This small molecule binds to this protein.
Small molecule (SMILES): CC(=O)N[C@@H]1[C@@H](O)[C@H](O)[C@@H](CO)O[C@H]1O

Sequence of chain 1.G:
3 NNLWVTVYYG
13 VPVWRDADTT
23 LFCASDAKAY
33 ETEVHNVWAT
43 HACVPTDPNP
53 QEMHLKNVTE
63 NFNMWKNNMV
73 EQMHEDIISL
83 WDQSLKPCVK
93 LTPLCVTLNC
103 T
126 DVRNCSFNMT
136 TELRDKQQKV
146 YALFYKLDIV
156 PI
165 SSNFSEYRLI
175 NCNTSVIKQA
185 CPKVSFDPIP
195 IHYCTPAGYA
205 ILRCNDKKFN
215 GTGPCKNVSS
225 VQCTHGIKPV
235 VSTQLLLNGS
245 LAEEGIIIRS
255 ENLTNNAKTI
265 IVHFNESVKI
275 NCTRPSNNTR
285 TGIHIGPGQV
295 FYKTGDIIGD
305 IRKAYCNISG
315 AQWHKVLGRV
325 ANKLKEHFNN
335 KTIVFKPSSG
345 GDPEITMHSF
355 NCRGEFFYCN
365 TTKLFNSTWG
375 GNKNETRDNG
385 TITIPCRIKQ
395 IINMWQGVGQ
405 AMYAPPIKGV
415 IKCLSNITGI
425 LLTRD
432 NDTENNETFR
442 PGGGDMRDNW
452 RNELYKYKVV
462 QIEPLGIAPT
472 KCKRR

Binding-site contacts:
Ligand atom C2 contacts residue ASN133 of chain 1.G at 2.5 Å.
Ligand atom O7 contacts residue ASN133 of chain 1.G at 4.5 Å.
Ligand atom C5 contacts residue ASN133 of chain 1.G at 3.7 Å.
Ligand atom C1 contacts residue ASN133 of chain 1.G at 1.4 Å.
Ligand atom C8 contacts residue NAG1 of chain 1.TA at 3.6 Å.
Ligand atom C7 contacts residue ASN133 of chain 1.G at 3.9 Å.
Ligand atom C3 contacts residue ASN133 of chain 1.G at 3.8 Å.
Ligand atom O5 contacts residue ASN133 of chain 1.G at 2.4 Å (h-bond).
Ligand atom C4 contacts residue ASN133 of chain 1.G at 4.2 Å.
Ligand atom N2 contacts residue ASN133 of chain 1.G at 2.9 Å (h-bond).